A small-molecule ligand and the protein it binds are described below.
Small molecule (SMILES): Clc1ccccc1C(c1ccccc1)(c1ccccc1)n1ccnc1

Binding-site contacts:
Ligand atom CAG contacts residue ARG84 of chain 1.H at 3.6 Å.
Ligand atom CAM contacts residue HEM1 of chain 1.RA at 2.8 Å.
Ligand atom CAB contacts residue LEU460 of chain 1.H at 3.4 Å (hydrophobic).
Ligand atom CAQ contacts residue THR288 of chain 1.H at 3.8 Å.
Ligand atom CAV contacts residue ALA284 of chain 1.H at 3.9 Å (hydrophobic).
Ligand atom CAT contacts residue PHE283 of chain 1.H at 3.3 Å (hydrophobic).
Ligand atom CAK contacts residue CL61 of chain 1.TA at 3.6 Å.
Ligand atom CAD contacts residue ALA349 of chain 1.H at 4.0 Å (hydrophobic).
Ligand atom CAS contacts residue CL61 of chain 1.TA at 3.7 Å.
Ligand atom CAE contacts residue PHE192 of chain 1.H at 3.9 Å (hydrophobic).
Ligand atom CAS contacts residue PHE283 of chain 1.H at 3.8 Å (hydrophobic).
Ligand atom CAV contacts residue CL61 of chain 1.TA at 3.5 Å.
Ligand atom CAB contacts residue VAL348 of chain 1.H at 3.8 Å (hydrophobic).
Ligand atom CAW contacts residue CL61 of chain 1.TA at 4.1 Å.
Ligand atom CAB contacts residue ALA349 of chain 1.H at 3.9 Å (hydrophobic).
Ligand atom CAQ contacts residue ALA284 of chain 1.H at 3.5 Å (hydrophobic).
Ligand atom CLAY contacts residue ALA284 of chain 1.H at 3.5 Å.
Ligand atom NAN contacts residue HEM1 of chain 1.RA at 1.9 Å.
Ligand atom CAH contacts residue HEM1 of chain 1.RA at 3.7 Å.
Ligand atom CAH contacts residue ARG84 of chain 1.H at 4.1 Å.
Ligand atom CAA contacts residue THR288 of chain 1.H at 3.9 Å.
Ligand atom NAO contacts residue HEM1 of chain 1.RA at 4.1 Å.
Ligand atom CAP contacts residue THR288 of chain 1.H at 3.6 Å.
Ligand atom CAP contacts residue ALA284 of chain 1.H at 3.5 Å (hydrophobic).
Ligand atom CAX contacts residue CL61 of chain 1.TA at 3.7 Å.
Ligand atom CAX contacts residue ALA284 of chain 1.H at 3.9 Å (hydrophobic).
Ligand atom CAI contacts residue CL61 of chain 1.TA at 3.7 Å.
Ligand atom CAD contacts residue GLY459 of chain 1.H at 3.7 Å.
Ligand atom CAE contacts residue CL61 of chain 1.TA at 4.1 Å.
Ligand atom CAD contacts residue LEU460 of chain 1.H at 4.0 Å (hydrophobic).
Ligand atom CAJ contacts residue HEM1 of chain 1.RA at 3.9 Å.
Ligand atom CAU contacts residue PHE192 of chain 1.H at 3.5 Å (hydrophobic).
Ligand atom CAG contacts residue CL61 of chain 1.TA at 4.1 Å.
Ligand atom CAF contacts residue PHE192 of chain 1.H at 3.9 Å (hydrophobic).
Ligand atom CAT contacts residue CL61 of chain 1.TA at 3.7 Å.
Ligand atom CAU contacts residue CL61 of chain 1.TA at 3.9 Å.
Ligand atom CAQ contacts residue HEM1 of chain 1.RA at 3.0 Å.
Ligand atom CAS contacts residue PHE192 of chain 1.H at 3.6 Å (hydrophobic).
Ligand atom CLAY contacts residue HEM1 of chain 1.RA at 4.0 Å.
Ligand atom CAD contacts residue VAL348 of chain 1.H at 3.8 Å (hydrophobic).

Sequence of chain 1.H:
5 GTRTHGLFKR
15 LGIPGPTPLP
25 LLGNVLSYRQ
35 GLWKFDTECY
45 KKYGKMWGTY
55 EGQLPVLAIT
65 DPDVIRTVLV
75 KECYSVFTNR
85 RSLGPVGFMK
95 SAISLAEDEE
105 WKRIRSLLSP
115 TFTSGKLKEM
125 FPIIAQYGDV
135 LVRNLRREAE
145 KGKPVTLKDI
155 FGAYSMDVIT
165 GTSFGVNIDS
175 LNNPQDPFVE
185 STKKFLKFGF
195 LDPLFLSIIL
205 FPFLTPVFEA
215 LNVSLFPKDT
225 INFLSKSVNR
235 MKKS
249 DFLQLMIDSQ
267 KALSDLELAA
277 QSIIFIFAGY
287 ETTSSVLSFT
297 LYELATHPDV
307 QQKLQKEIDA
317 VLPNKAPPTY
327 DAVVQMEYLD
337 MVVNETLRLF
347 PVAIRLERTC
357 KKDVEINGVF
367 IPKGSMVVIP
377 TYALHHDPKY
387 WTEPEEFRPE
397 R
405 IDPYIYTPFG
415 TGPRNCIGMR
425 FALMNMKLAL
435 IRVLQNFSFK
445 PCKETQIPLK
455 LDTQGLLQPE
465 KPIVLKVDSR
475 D